This protein binds this small molecule.
Small molecule (SMILES): CC(=O)N[C@@H]1[C@@H](O)[C@H](O)[C@@H](CO)O[C@H]1O

Binding-site contacts:
Ligand atom C7 contacts residue ASN180 of chain 1.B at 3.6 Å.
Ligand atom C3 contacts residue ASN180 of chain 1.B at 3.8 Å.
Ligand atom C1 contacts residue TYR200 of chain 1.B at 4.2 Å (hydrophobic).
Ligand atom C6 contacts residue TYR200 of chain 1.B at 4.0 Å (hydrophobic).
Ligand atom N2 contacts residue ASN180 of chain 1.B at 2.9 Å (h-bond).
Ligand atom C5 contacts residue TYR200 of chain 1.B at 4.3 Å (hydrophobic).
Ligand atom C1 contacts residue ASN180 of chain 1.B at 1.4 Å.
Ligand atom C2 contacts residue ASN180 of chain 1.B at 2.5 Å.
Ligand atom C5 contacts residue ASN180 of chain 1.B at 3.6 Å.
Ligand atom O7 contacts residue ASN180 of chain 1.B at 4.0 Å.
Ligand atom O6 contacts residue TYR200 of chain 1.B at 3.7 Å.
Ligand atom C4 contacts residue ASN180 of chain 1.B at 4.2 Å.
Ligand atom O5 contacts residue ASN180 of chain 1.B at 2.4 Å (h-bond).
Ligand atom O5 contacts residue TYR200 of chain 1.B at 3.7 Å.

Sequence of chain 1.B:
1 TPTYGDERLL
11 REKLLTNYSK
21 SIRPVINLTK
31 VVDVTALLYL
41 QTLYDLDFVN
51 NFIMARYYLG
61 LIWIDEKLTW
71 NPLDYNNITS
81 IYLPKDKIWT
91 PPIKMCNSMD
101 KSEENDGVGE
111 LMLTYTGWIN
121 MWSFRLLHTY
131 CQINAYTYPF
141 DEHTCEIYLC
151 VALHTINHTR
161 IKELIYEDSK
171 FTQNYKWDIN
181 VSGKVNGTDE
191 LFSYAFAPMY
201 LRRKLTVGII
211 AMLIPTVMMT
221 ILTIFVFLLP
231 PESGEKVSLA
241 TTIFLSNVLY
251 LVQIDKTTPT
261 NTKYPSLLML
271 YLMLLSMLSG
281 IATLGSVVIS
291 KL